A small-molecule ligand and the protein it binds are described below.
Small molecule (SMILES): CO[C@@H]1O[C@H](CO)[C@H](O)[C@H](O[C@H]2O[C@H](CO)[C@H](O)[C@H](O)[C@H]2O)[C@H]1O

Sequence of chain 2.B:
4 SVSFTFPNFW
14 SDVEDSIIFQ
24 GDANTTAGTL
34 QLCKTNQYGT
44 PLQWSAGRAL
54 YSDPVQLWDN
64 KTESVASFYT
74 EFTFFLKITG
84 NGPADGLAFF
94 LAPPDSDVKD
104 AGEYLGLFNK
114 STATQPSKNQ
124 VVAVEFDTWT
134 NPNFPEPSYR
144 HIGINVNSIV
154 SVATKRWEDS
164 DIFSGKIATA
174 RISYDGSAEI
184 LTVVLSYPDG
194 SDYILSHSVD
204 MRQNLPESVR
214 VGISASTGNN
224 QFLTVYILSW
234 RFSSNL

Binding-site contacts:
Ligand atom O3 contacts residue ASP88 of chain 2.B at 2.4 Å (salt-bridge).
Ligand atom C4 contacts residue TRP132 of chain 2.B at 3.8 Å (hydrophobic).
Ligand atom O6 contacts residue ASN222 of chain 2.B at 3.2 Å (h-bond).
Ligand atom O3 contacts residue TRP132 of chain 2.B at 4.3 Å.
Ligand atom O2 contacts residue TRP47 of chain 2.B at 3.5 Å.
Ligand atom C6 contacts residue ALA87 of chain 2.B at 3.9 Å (hydrophobic).
Ligand atom C5 contacts residue TRP132 of chain 2.B at 3.7 Å (hydrophobic).
Ligand atom O4 contacts residue GLY221 of chain 2.B at 3.2 Å.
Ligand atom O4 contacts residue ALA87 of chain 2.B at 3.5 Å.
Ligand atom C1 contacts residue TRP47 of chain 2.B at 3.9 Å (hydrophobic).
Ligand atom O5 contacts residue ASN222 of chain 2.B at 3.4 Å (h-bond).
Ligand atom C6 contacts residue TRP132 of chain 2.B at 3.6 Å (hydrophobic).
Ligand atom O2 contacts residue GLU106 of chain 2.B at 2.6 Å (salt-bridge).
Ligand atom O3 contacts residue GLY105 of chain 2.B at 3.7 Å.
Ligand atom C3 contacts residue ASP88 of chain 2.B at 3.4 Å.
Ligand atom O6 contacts residue GLY221 of chain 2.B at 3.9 Å.
Ligand atom C3 contacts residue GLU106 of chain 2.B at 3.8 Å.
Ligand atom O4 contacts residue ASP88 of chain 2.B at 2.5 Å (salt-bridge).
Ligand atom O4 contacts residue ASN222 of chain 2.B at 4.1 Å.
Ligand atom O3 contacts residue GLU106 of chain 2.B at 3.0 Å (salt-bridge).
Ligand atom O2 contacts residue ASN134 of chain 2.B at 4.0 Å.
Ligand atom C5 contacts residue ASN222 of chain 2.B at 3.6 Å.
Ligand atom C2 contacts residue ASN134 of chain 2.B at 4.3 Å.
Ligand atom C2 contacts residue TRP47 of chain 2.B at 3.6 Å (hydrophobic).
Ligand atom O6 contacts residue ALA87 of chain 2.B at 3.8 Å.
Ligand atom O2 contacts residue TRP132 of chain 2.B at 3.3 Å.
Ligand atom C3 contacts residue TRP132 of chain 2.B at 4.0 Å (hydrophobic).
Ligand atom C6 contacts residue ASN222 of chain 2.B at 4.3 Å.
Ligand atom O3 contacts residue ASN134 of chain 2.B at 3.1 Å (h-bond).
Ligand atom C1 contacts residue ASN222 of chain 2.B at 4.0 Å.
Ligand atom C4 contacts residue ASN222 of chain 2.B at 3.6 Å.
Ligand atom C3 contacts residue ASN222 of chain 2.B at 3.6 Å.
Ligand atom C6 contacts residue ASN223 of chain 2.B at 3.7 Å.
Ligand atom O6 contacts residue ASN223 of chain 2.B at 2.8 Å (h-bond).
Ligand atom O5 contacts residue GLY221 of chain 2.B at 4.2 Å.
Ligand atom C2 contacts residue GLU106 of chain 2.B at 3.5 Å.
Ligand atom C4 contacts residue ASP88 of chain 2.B at 3.3 Å.
Ligand atom C3 contacts residue ASN134 of chain 2.B at 3.3 Å.
Ligand atom C4 contacts residue ALA87 of chain 2.B at 3.9 Å (hydrophobic).
Ligand atom C6 contacts residue ASN222 of chain 2.B at 4.4 Å.